Sequence of chain 1.B:
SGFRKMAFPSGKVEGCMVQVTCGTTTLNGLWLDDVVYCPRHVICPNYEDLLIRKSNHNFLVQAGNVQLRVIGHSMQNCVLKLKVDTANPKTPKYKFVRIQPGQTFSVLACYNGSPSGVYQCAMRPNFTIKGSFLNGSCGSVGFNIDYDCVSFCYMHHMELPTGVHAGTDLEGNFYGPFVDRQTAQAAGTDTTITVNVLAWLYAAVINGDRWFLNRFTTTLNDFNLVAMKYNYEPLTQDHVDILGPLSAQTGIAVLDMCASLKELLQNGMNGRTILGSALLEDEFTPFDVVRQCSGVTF

This small molecule binds to this protein.
Small molecule (SMILES): COCCN(C)S(=O)(=O)N1Cc2ccc(Cl)cc2[C@H](C(=O)Nc2cncc3ccccc23)C1

Binding-site contacts:
Ligand atom C9 contacts residue LEU141 of chain 1.A at 3.6 Å (hydrophobic).
Ligand atom O3 contacts residue MET165 of chain 1.A at 3.4 Å.
Ligand atom CL contacts residue HIS41 of chain 1.A at 3.2 Å.
Ligand atom C18 contacts residue MET49 of chain 1.A at 3.7 Å (hydrophobic).
Ligand atom C11 contacts residue LEU141 of chain 1.A at 3.6 Å (hydrophobic).
Ligand atom C8 contacts residue CYS145 of chain 1.A at 3.8 Å (hydrophobic).
Ligand atom C8 contacts residue HIS163 of chain 1.A at 3.3 Å.
Ligand atom C8 contacts residue GLU166 of chain 1.A at 3.8 Å.
Ligand atom C9 contacts residue PHE140 of chain 1.A at 3.5 Å (hydrophobic).
Ligand atom C17 contacts residue HIS164 of chain 1.A at 3.4 Å.
Ligand atom C9 contacts residue HIS163 of chain 1.A at 3.8 Å.
Ligand atom C10 contacts residue PHE140 of chain 1.A at 3.9 Å (hydrophobic).
Ligand atom C14 contacts residue ASN142 of chain 1.A at 3.9 Å.
Ligand atom C18 contacts residue MET165 of chain 1.A at 3.6 Å (hydrophobic).
Ligand atom O3 contacts residue GLU166 of chain 1.A at 3.0 Å (salt-bridge).
Ligand atom C12 contacts residue ASN142 of chain 1.A at 3.7 Å.
Ligand atom N3 contacts residue HIS163 of chain 1.A at 2.7 Å (h-bond).
Ligand atom CL contacts residue ASP187 of chain 1.A at 3.5 Å.
Ligand atom N2 contacts residue CYS145 of chain 1.A at 3.9 Å.
Ligand atom C11 contacts residue ASN142 of chain 1.A at 3.6 Å.
Ligand atom C11 contacts residue GLU166 of chain 1.A at 3.4 Å.
Ligand atom C18 contacts residue HIS164 of chain 1.A at 4.0 Å.
Ligand atom C3 contacts residue GLU166 of chain 1.A at 3.9 Å.
Ligand atom C19 contacts residue MET49 of chain 1.A at 3.5 Å (hydrophobic).
Ligand atom C17 contacts residue MET165 of chain 1.A at 3.7 Å (hydrophobic).
Ligand atom C17 contacts residue HIS41 of chain 1.A at 3.9 Å.
Ligand atom C10 contacts residue ASN142 of chain 1.A at 3.8 Å.
Ligand atom CL contacts residue MET49 of chain 1.A at 3.9 Å.
Ligand atom N3 contacts residue GLU166 of chain 1.A at 4.0 Å.
Ligand atom C10 contacts residue GLU166 of chain 1.A at 3.8 Å.
Ligand atom C22 contacts residue GLN189 of chain 1.A at 3.8 Å.
Ligand atom CL contacts residue HIS164 of chain 1.A at 3.8 Å.
Ligand atom C11 contacts residue PHE140 of chain 1.A at 3.5 Å (hydrophobic).
Ligand atom N3 contacts residue PHE140 of chain 1.A at 3.9 Å.
Ligand atom C20 contacts residue GLN189 of chain 1.A at 3.7 Å.
Ligand atom C10 contacts residue LEU141 of chain 1.A at 3.7 Å (hydrophobic).
Ligand atom C2 contacts residue GLN189 of chain 1.A at 3.9 Å.
Ligand atom N3 contacts residue SER144 of chain 1.A at 3.5 Å (h-bond).
Ligand atom C9 contacts residue GLU166 of chain 1.A at 3.7 Å.
Ligand atom C9 contacts residue SER144 of chain 1.A at 3.9 Å.

Sequence of chain 1.A:
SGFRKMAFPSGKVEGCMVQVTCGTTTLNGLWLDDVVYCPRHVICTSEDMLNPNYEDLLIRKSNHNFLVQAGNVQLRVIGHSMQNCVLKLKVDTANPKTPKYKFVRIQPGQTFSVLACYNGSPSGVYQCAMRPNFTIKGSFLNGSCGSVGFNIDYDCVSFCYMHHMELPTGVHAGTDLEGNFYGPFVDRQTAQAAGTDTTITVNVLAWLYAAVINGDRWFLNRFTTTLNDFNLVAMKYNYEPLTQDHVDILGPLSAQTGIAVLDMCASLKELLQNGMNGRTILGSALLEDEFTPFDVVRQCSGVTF